This small molecule binds to this protein.
Small molecule (SMILES): Nc1nc2c(ncn2[C@@H]2O[C@H](CO[P](=O)(O)O[P](=O)(O)NP(=O)(O)O)[C@@H](O)[C@H]2O)c(=O)[nH]1

Binding-site contacts:
Ligand atom O2' contacts residue VAL30 of chain 1.A at 2.9 Å (h-bond).
Ligand atom O1B contacts residue VAL15 of chain 1.A at 3.3 Å (h-bond).
Ligand atom N1 contacts residue ASP120 of chain 1.A at 2.8 Å (salt-bridge).
Ligand atom O3A contacts residue GLY16 of chain 1.A at 3.1 Å (h-bond).
Ligand atom O1A contacts residue ALA19 of chain 1.A at 2.7 Å (h-bond).
Ligand atom O2A contacts residue TYR33 of chain 1.A at 3.4 Å.
Ligand atom O1G contacts residue THR36 of chain 1.A at 2.9 Å (h-bond).
Ligand atom O6 contacts residue ASN117 of chain 1.A at 3.3 Å (h-bond).
Ligand atom O3G contacts residue TYR33 of chain 1.A at 2.6 Å (h-bond).
Ligand atom C8 contacts residue ALA19 of chain 1.A at 3.5 Å (hydrophobic).
Ligand atom PB contacts residue LYS17 of chain 1.A at 3.6 Å.
Ligand atom N3B contacts residue TYR33 of chain 1.A at 3.5 Å (h-bond).
Ligand atom O2B contacts residue SER18 of chain 1.A at 2.9 Å (h-bond).
Ligand atom O2G contacts residue GLY61 of chain 1.A at 2.8 Å (h-bond).
Ligand atom O4' contacts residue LYS118 of chain 1.A at 3.2 Å (salt-bridge).
Ligand atom O1B contacts residue GLY14 of chain 1.A at 3.5 Å (h-bond).
Ligand atom N3B contacts residue MG1 of chain 1.F at 3.4 Å.
Ligand atom O3' contacts residue ASP31 of chain 1.A at 2.6 Å (salt-bridge).
Ligand atom O2G contacts residue LYS17 of chain 1.A at 2.6 Å (salt-bridge).
Ligand atom O1G contacts residue MG1 of chain 1.F at 2.0 Å.
Ligand atom PB contacts residue MG1 of chain 1.F at 3.3 Å.
Ligand atom O2' contacts residue PHE29 of chain 1.A at 3.3 Å.
Ligand atom N2 contacts residue LEU121 of chain 1.A at 3.5 Å.
Ligand atom N7 contacts residue ASN117 of chain 1.A at 3.1 Å (h-bond).
Ligand atom O6 contacts residue LYS148 of chain 1.A at 3.5 Å (salt-bridge).
Ligand atom O6 contacts residue LYS118 of chain 1.A at 3.4 Å.
Ligand atom N3B contacts residue GLY14 of chain 1.A at 3.0 Å (h-bond).
Ligand atom N2 contacts residue ASP120 of chain 1.A at 2.9 Å (salt-bridge).
Ligand atom O2G contacts residue ARG13 of chain 1.A at 3.5 Å.
Ligand atom O1A contacts residue GLY16 of chain 1.A at 3.2 Å.
Ligand atom O2B contacts residue MG1 of chain 1.F at 2.1 Å.
Ligand atom O6 contacts residue ASP120 of chain 1.A at 3.5 Å (salt-bridge).
Ligand atom PG contacts residue MG1 of chain 1.F at 3.2 Å.
Ligand atom O2' contacts residue ASP31 of chain 1.A at 3.2 Å (salt-bridge).
Ligand atom O6 contacts residue ALA147 of chain 1.A at 2.8 Å (h-bond).
Ligand atom O1B contacts residue GLY16 of chain 1.A at 3.1 Å (h-bond).
Ligand atom O1B contacts residue LYS17 of chain 1.A at 2.8 Å (salt-bridge).
Ligand atom O2B contacts residue LYS17 of chain 1.A at 3.5 Å (salt-bridge).
Ligand atom O1A contacts residue SER18 of chain 1.A at 3.4 Å (h-bond).
Ligand atom O6 contacts residue SER146 of chain 1.A at 3.5 Å.

Sequence of chain 1.A:
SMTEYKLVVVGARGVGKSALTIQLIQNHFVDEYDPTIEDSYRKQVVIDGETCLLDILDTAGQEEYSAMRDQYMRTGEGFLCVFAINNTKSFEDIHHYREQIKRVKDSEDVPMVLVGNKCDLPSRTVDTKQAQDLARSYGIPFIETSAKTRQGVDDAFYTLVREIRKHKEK